The protein below binds the small molecule below.
Small molecule (SMILES): Nc1ncnc2c1ncn2[C@@H]1O[C@H](COP(=O)(O)OP(=O)(O)NP(=O)(O)O)[C@@H](O)[C@H]1Br

Binding-site contacts:
Ligand atom O2B contacts residue VAL283 of chain 1.D at 3.6 Å.
Ligand atom O1B contacts residue MG1 of chain 1.P at 2.9 Å.
Ligand atom N6 contacts residue SER242 of chain 1.D at 2.8 Å (h-bond).
Ligand atom C4 contacts residue LEU335 of chain 1.D at 3.3 Å (hydrophobic).
Ligand atom O2G contacts residue GLN336 of chain 1.D at 3.0 Å (h-bond).
Ligand atom C2 contacts residue VAL244 of chain 1.D at 3.2 Å (hydrophobic).
Ligand atom C4 contacts residue LEU110 of chain 1.D at 3.6 Å (hydrophobic).
Ligand atom O3' contacts residue GLY279 of chain 1.D at 3.0 Å.
Ligand atom N6 contacts residue SER93 of chain 1.D at 3.2 Å (h-bond).
Ligand atom PA contacts residue THR108 of chain 1.D at 3.2 Å.
Ligand atom N7 contacts residue SER93 of chain 1.D at 3.0 Å (h-bond).
Ligand atom N1 contacts residue LEU335 of chain 1.D at 3.5 Å.
Ligand atom O1G contacts residue ARG338 of chain 1.D at 3.5 Å (salt-bridge).
Ligand atom N9 contacts residue LEU110 of chain 1.D at 3.6 Å.
Ligand atom N3 contacts residue LEU335 of chain 1.D at 3.5 Å.
Ligand atom O3A contacts residue MG1 of chain 1.P at 3.0 Å.
Ligand atom O3G contacts residue LYS25 of chain 1.D at 2.8 Å (salt-bridge).
Ligand atom O2G contacts residue MG1 of chain 1.P at 2.0 Å.
Ligand atom PG contacts residue LYS25 of chain 1.D at 3.6 Å.
Ligand atom O2A contacts residue THR108 of chain 1.D at 2.1 Å (h-bond).
Ligand atom O5' contacts residue THR108 of chain 1.D at 3.4 Å (h-bond).
Ligand atom O2A contacts residue LYS25 of chain 1.D at 3.5 Å (salt-bridge).
Ligand atom PG contacts residue MG1 of chain 1.P at 3.5 Å.
Ligand atom C3' contacts residue GLU324 of chain 1.D at 3.3 Å.
Ligand atom O1A contacts residue GLN336 of chain 1.D at 3.5 Å (h-bond).
Ligand atom C5 contacts residue LEU335 of chain 1.D at 3.1 Å (hydrophobic).
Ligand atom C2 contacts residue LEU335 of chain 1.D at 3.6 Å (hydrophobic).
Ligand atom O1A contacts residue LYS25 of chain 1.D at 2.7 Å (salt-bridge).
Ligand atom O3A contacts residue GLU324 of chain 1.D at 3.2 Å (salt-bridge).
Ligand atom N7 contacts residue ARG95 of chain 1.D at 3.5 Å.
Ligand atom PA contacts residue LYS25 of chain 1.D at 3.5 Å.
Ligand atom N1 contacts residue MET243 of chain 1.D at 3.6 Å.
Ligand atom N1 contacts residue VAL244 of chain 1.D at 3.2 Å (h-bond).
Ligand atom O3A contacts residue GLN336 of chain 1.D at 3.6 Å.
Ligand atom C6 contacts residue LEU335 of chain 1.D at 3.3 Å (hydrophobic).
Ligand atom C5 contacts residue SER93 of chain 1.D at 3.5 Å.
Ligand atom PB contacts residue MG1 of chain 1.P at 3.5 Å.
Ligand atom O1A contacts residue ARG95 of chain 1.D at 2.6 Å (salt-bridge).
Ligand atom O3' contacts residue GLU324 of chain 1.D at 3.0 Å (salt-bridge).
Ligand atom C8 contacts residue ARG95 of chain 1.D at 3.5 Å.

Sequence of chain 1.D:
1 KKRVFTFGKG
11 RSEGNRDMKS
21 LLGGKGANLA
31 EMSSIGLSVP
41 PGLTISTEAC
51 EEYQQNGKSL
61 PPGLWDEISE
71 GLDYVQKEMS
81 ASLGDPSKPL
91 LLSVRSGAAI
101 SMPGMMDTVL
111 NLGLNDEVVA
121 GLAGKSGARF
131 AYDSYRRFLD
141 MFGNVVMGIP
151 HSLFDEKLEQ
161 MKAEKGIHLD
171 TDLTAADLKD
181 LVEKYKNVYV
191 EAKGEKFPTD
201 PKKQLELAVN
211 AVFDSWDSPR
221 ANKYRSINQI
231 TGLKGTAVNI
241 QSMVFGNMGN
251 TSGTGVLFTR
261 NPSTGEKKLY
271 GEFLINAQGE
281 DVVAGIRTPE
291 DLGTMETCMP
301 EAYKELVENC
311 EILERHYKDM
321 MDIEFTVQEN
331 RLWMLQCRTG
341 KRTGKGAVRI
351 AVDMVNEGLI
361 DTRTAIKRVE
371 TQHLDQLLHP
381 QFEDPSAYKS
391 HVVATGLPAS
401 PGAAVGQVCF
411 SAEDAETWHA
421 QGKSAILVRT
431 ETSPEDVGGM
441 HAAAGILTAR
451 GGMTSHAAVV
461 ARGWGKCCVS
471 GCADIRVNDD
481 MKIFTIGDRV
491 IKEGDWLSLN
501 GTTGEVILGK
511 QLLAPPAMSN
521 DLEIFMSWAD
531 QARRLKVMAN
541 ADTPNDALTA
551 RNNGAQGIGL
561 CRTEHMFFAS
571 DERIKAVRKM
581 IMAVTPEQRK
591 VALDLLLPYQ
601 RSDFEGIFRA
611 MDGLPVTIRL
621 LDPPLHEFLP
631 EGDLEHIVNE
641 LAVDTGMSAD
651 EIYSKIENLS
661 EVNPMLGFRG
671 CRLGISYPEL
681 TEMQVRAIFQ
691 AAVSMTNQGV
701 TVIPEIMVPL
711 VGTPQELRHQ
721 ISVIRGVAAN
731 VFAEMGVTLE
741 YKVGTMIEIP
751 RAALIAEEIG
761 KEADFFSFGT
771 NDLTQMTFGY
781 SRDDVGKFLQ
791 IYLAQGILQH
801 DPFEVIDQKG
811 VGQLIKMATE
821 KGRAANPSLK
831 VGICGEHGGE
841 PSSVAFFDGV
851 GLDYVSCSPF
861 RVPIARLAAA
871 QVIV